A protein and the small-molecule ligand that binds it are described below.
Small molecule (SMILES): C=CC1=C(C)/C(=C/c2[nH]c(/C=C3\N=C(/C=C4\NC(=O)C(C)=C4C=C)C(C)=C3CCC(=O)O)c(CCC(=O)O)c2C)NC1=O

Binding-site contacts:
Ligand atom CMD contacts residue GLN73 of chain 2.A at 3.4 Å.
Ligand atom CBD contacts residue PRO72 of chain 2.A at 3.2 Å (hydrophobic).
Ligand atom C2C contacts residue CYS84 of chain 2.A at 3.3 Å (hydrophobic).
Ligand atom OC contacts residue THR66 of chain 2.A at 3.4 Å.
Ligand atom CAB contacts residue TYR110 of chain 2.A at 3.3 Å (hydrophobic).
Ligand atom NC contacts residue GLN73 of chain 2.A at 3.0 Å (h-bond).
Ligand atom C1B contacts residue ASN76 of chain 6.B at 3.4 Å.
Ligand atom O2A contacts residue ARG86 of chain 2.A at 2.7 Å (salt-bridge).
Ligand atom NB contacts residue ASN76 of chain 6.B at 3.4 Å (h-bond).
Ligand atom C1C contacts residue GLN73 of chain 2.A at 3.6 Å.
Ligand atom C3C contacts residue CYS84 of chain 2.A at 2.7 Å (hydrophobic).
Ligand atom CHA contacts residue ARG86 of chain 2.A at 3.6 Å.
Ligand atom C1C contacts residue TRP128 of chain 2.A at 3.5 Å (hydrophobic).
Ligand atom C4B contacts residue ASN76 of chain 6.B at 3.4 Å.
Ligand atom O2D contacts residue PHE122 of chain 2.A at 3.5 Å.
Ligand atom CMA contacts residue ASN76 of chain 6.B at 3.5 Å.
Ligand atom CBB contacts residue TYR90 of chain 2.A at 3.5 Å (hydrophobic).
Ligand atom CAD contacts residue PRO72 of chain 2.A at 3.2 Å (hydrophobic).
Ligand atom CMD contacts residue PRO72 of chain 2.A at 3.4 Å (hydrophobic).
Ligand atom C1A contacts residue ARG86 of chain 2.A at 3.1 Å.
Ligand atom CGD contacts residue PRO72 of chain 2.A at 3.4 Å (hydrophobic).
Ligand atom OC contacts residue TYR74 of chain 2.A at 3.2 Å.
Ligand atom CBC contacts residue CYS84 of chain 2.A at 2.7 Å (hydrophobic).
Ligand atom OB contacts residue THR75 of chain 6.B at 3.0 Å (h-bond).
Ligand atom ND contacts residue TYR129 of chain 2.A at 3.5 Å (h-bond).
Ligand atom O1A contacts residue LYS83 of chain 2.A at 2.8 Å (salt-bridge).
Ligand atom NA contacts residue ASP87 of chain 2.A at 2.8 Å (salt-bridge).
Ligand atom C2B contacts residue ASN76 of chain 6.B at 3.5 Å.
Ligand atom CAC contacts residue CYS84 of chain 2.A at 2.1 Å (hydrophobic).
Ligand atom CMD contacts residue TYR74 of chain 2.A at 3.5 Å (hydrophobic).
Ligand atom ND contacts residue ASP87 of chain 2.A at 2.9 Å (salt-bridge).
Ligand atom NA contacts residue ARG86 of chain 2.A at 2.9 Å (salt-bridge).
Ligand atom CMC contacts residue VAL59 of chain 2.A at 3.4 Å (hydrophobic).
Ligand atom C4A contacts residue ARG86 of chain 2.A at 3.3 Å.
Ligand atom CHD contacts residue TYR129 of chain 2.A at 3.3 Å (hydrophobic).
Ligand atom OC contacts residue ALA75 of chain 2.A at 2.9 Å (h-bond).
Ligand atom O2A contacts residue ILE67 of chain 6.B at 3.3 Å.
Ligand atom O2D contacts residue ARG57 of chain 6.B at 2.8 Å (salt-bridge).
Ligand atom OC contacts residue GLN73 of chain 2.A at 3.4 Å (h-bond).
Ligand atom CHB contacts residue ASP87 of chain 2.A at 3.5 Å.

Sequence of chain 2.A:
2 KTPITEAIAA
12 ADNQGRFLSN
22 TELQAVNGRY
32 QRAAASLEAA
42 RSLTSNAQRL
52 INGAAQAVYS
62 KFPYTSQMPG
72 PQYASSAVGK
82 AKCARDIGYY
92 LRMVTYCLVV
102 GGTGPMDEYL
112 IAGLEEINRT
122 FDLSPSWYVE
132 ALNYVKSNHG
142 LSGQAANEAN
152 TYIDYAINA

Sequence of chain 6.B:
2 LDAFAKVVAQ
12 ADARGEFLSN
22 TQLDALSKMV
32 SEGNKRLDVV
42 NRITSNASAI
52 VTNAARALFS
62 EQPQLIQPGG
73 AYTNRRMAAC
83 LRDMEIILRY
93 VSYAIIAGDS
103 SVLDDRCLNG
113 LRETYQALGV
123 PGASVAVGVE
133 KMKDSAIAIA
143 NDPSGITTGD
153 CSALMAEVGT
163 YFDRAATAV